Sequence of chain 1.C:
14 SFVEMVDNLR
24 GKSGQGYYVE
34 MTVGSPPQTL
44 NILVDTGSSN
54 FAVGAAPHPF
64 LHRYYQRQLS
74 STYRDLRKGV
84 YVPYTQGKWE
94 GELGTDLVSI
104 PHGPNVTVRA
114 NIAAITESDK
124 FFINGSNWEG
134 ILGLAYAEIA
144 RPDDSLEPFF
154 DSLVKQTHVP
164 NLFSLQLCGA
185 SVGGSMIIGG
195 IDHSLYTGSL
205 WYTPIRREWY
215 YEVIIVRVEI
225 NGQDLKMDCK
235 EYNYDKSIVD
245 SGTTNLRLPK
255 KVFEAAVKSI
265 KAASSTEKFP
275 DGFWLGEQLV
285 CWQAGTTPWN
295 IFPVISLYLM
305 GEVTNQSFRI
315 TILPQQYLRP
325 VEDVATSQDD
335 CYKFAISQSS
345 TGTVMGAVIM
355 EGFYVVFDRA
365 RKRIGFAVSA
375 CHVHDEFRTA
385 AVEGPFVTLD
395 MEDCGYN

The protein below binds the small molecule below.
Small molecule (SMILES): CCCCNC(=O)[C@H](C)C[C@H](O)[C@@H]1C[C@H](C)CCc2cccc(c2)CS(=O)(=O)C[C@@H](C)C(=O)N1

Binding-site contacts:
Ligand atom O42 contacts residue GLY246 of chain 1.C at 3.7 Å.
Ligand atom C12 contacts residue GLY246 of chain 1.C at 3.5 Å.
Ligand atom N8 contacts residue GLY246 of chain 1.C at 2.9 Å (h-bond).
Ligand atom C29 contacts residue GLY246 of chain 1.C at 3.7 Å.
Ligand atom C27 contacts residue THR248 of chain 1.C at 3.4 Å.
Ligand atom N8 contacts residue THR247 of chain 1.C at 3.6 Å.
Ligand atom C36 contacts residue GLN89 of chain 1.C at 3.6 Å.
Ligand atom O70 contacts residue TYR87 of chain 1.C at 3.7 Å.
Ligand atom C40 contacts residue ASP244 of chain 1.C at 3.5 Å.
Ligand atom C47 contacts residue GLY50 of chain 1.C at 3.5 Å.
Ligand atom C60 contacts residue GLY50 of chain 1.C at 3.7 Å.
Ligand atom C66 contacts residue ILE142 of chain 1.C at 3.8 Å (hydrophobic).
Ligand atom O70 contacts residue GLN89 of chain 1.C at 3.1 Å (h-bond).
Ligand atom O54 contacts residue TYR87 of chain 1.C at 3.2 Å.
Ligand atom C63 contacts residue ILE142 of chain 1.C at 3.7 Å (hydrophobic).
Ligand atom C71 contacts residue THR88 of chain 1.C at 3.8 Å.
Ligand atom C47 contacts residue ASP244 of chain 1.C at 3.6 Å.
Ligand atom C49 contacts residue ASP244 of chain 1.C at 3.8 Å.
Ligand atom C27 contacts residue GLY27 of chain 1.C at 3.7 Å.
Ligand atom C31 contacts residue LEU46 of chain 1.C at 3.7 Å (hydrophobic).
Ligand atom C44 contacts residue ASP244 of chain 1.C at 3.2 Å.
Ligand atom C15 contacts residue GLY246 of chain 1.C at 3.6 Å.
Ligand atom C60 contacts residue TYR214 of chain 1.C at 3.8 Å (hydrophobic).
Ligand atom C20 contacts residue TRP131 of chain 1.C at 3.8 Å (hydrophobic).
Ligand atom O42 contacts residue ASP48 of chain 1.C at 2.6 Å (salt-bridge).
Ligand atom C53 contacts residue GLY50 of chain 1.C at 3.6 Å.
Ligand atom C29 contacts residue GLY29 of chain 1.C at 3.5 Å.
Ligand atom C31 contacts residue GLY246 of chain 1.C at 3.7 Å.
Ligand atom N55 contacts residue GLY50 of chain 1.C at 2.8 Å (h-bond).
Ligand atom O42 contacts residue ASP244 of chain 1.C at 2.6 Å (salt-bridge).
Ligand atom O76 contacts residue THR247 of chain 1.C at 3.5 Å.
Ligand atom C5 contacts residue THR247 of chain 1.C at 3.6 Å.
Ligand atom O70 contacts residue THR88 of chain 1.C at 3.3 Å.
Ligand atom O54 contacts residue THR88 of chain 1.C at 3.0 Å (h-bond).
Ligand atom C29 contacts residue GLN28 of chain 1.C at 3.7 Å.
Ligand atom C10 contacts residue GLY246 of chain 1.C at 3.7 Å.
Ligand atom O76 contacts residue THR248 of chain 1.C at 2.9 Å (h-bond).
Ligand atom C49 contacts residue THR88 of chain 1.C at 3.6 Å.
Ligand atom C10 contacts residue TYR87 of chain 1.C at 3.8 Å (hydrophobic).
Ligand atom C40 contacts residue ASP48 of chain 1.C at 3.8 Å.